Binding-site contacts:
Ligand atom PA contacts residue ARG131 of chain 1.A at 3.9 Å.
Ligand atom O3A contacts residue LYS136 of chain 1.A at 3.4 Å (salt-bridge).
Ligand atom N1 contacts residue TRP30 of chain 1.A at 3.6 Å.
Ligand atom N3 contacts residue TRP30 of chain 1.A at 3.6 Å.
Ligand atom N7 contacts residue TRP30 of chain 1.A at 3.4 Å.
Ligand atom N9 contacts residue TRP30 of chain 1.A at 3.5 Å (h-bond).
Ligand atom C4 contacts residue TRP30 of chain 1.A at 3.4 Å (hydrophobic).
Ligand atom O6 contacts residue TRP76 of chain 1.A at 2.8 Å (h-bond).
Ligand atom CM7 contacts residue TRP30 of chain 1.A at 3.6 Å (hydrophobic).
Ligand atom O1B contacts residue ARG131 of chain 1.A at 2.7 Å (salt-bridge).
Ligand atom N1 contacts residue TRP76 of chain 1.A at 3.4 Å.
Ligand atom N2 contacts residue GLU77 of chain 1.A at 2.6 Å (salt-bridge).
Ligand atom O1A contacts residue ARG131 of chain 1.A at 2.6 Å (salt-bridge).
Ligand atom O2B contacts residue ARG131 of chain 1.A at 3.5 Å (salt-bridge).
Ligand atom C5 contacts residue TRP76 of chain 1.A at 3.7 Å (hydrophobic).
Ligand atom O6 contacts residue TRP30 of chain 1.A at 3.7 Å.
Ligand atom C2' contacts residue TRP76 of chain 1.A at 3.9 Å (hydrophobic).
Ligand atom O6 contacts residue MET75 of chain 1.A at 3.2 Å.
Ligand atom N3 contacts residue TRP76 of chain 1.A at 3.7 Å.
Ligand atom C2 contacts residue TRP76 of chain 1.A at 3.7 Å (hydrophobic).
Ligand atom PB contacts residue ARG131 of chain 1.A at 3.5 Å.
Ligand atom C6 contacts residue TRP76 of chain 1.A at 3.4 Å (hydrophobic).
Ligand atom C8 contacts residue TRP76 of chain 1.A at 4.0 Å (hydrophobic).
Ligand atom O4' contacts residue TRP30 of chain 1.A at 3.2 Å.
Ligand atom C5 contacts residue TRP30 of chain 1.A at 3.6 Å (hydrophobic).
Ligand atom PB contacts residue LYS136 of chain 1.A at 3.7 Å.
Ligand atom C6 contacts residue GLU77 of chain 1.A at 3.8 Å.
Ligand atom C8 contacts residue TRP30 of chain 1.A at 3.4 Å (hydrophobic).
Ligand atom C2 contacts residue GLU77 of chain 1.A at 3.5 Å.
Ligand atom C4 contacts residue TRP76 of chain 1.A at 3.6 Å (hydrophobic).
Ligand atom N7 contacts residue TRP76 of chain 1.A at 3.6 Å.
Ligand atom CM7 contacts residue TRP76 of chain 1.A at 3.8 Å (hydrophobic).
Ligand atom C2 contacts residue TRP30 of chain 1.A at 3.7 Å (hydrophobic).
Ligand atom N9 contacts residue TRP76 of chain 1.A at 3.8 Å.
Ligand atom N1 contacts residue GLU77 of chain 1.A at 2.9 Å (salt-bridge).
Ligand atom O6 contacts residue GLU77 of chain 1.A at 3.8 Å.
Ligand atom O2B contacts residue LYS136 of chain 1.A at 2.7 Å (salt-bridge).
Ligand atom C1' contacts residue TRP30 of chain 1.A at 3.4 Å (hydrophobic).
Ligand atom O1C contacts residue LYS136 of chain 1.A at 3.4 Å (salt-bridge).
Ligand atom C6 contacts residue TRP30 of chain 1.A at 3.5 Å (hydrophobic).

Sequence of chain 1.A:
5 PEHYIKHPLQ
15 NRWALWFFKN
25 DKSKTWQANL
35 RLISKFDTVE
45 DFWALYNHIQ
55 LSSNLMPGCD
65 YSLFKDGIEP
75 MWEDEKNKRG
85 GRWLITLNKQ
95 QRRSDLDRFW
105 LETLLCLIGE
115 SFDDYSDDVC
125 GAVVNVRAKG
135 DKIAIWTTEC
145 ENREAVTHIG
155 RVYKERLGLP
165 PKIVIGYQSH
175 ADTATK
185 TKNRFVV

A protein and the small-molecule ligand that binds it are described below.
Small molecule (SMILES): C[n+]1cn([C@@H]2O[C@H](CO[P](=O)(O)O[P](=O)(O)OP(=O)(O)O)[C@@H](O)[C@H]2O)c2nc(N)[nH]c(=O)c21